A protein and the small-molecule ligand that binds it are described below.
Small molecule (SMILES): CCCCCCCCCC(=O)CC(=O)N[C@H]1CCOC1=O

Binding-site contacts:
Ligand atom O9 contacts residue LEU135 of chain 2.A at 3.8 Å.
Ligand atom C17 contacts residue TRP40 of chain 2.A at 3.7 Å (hydrophobic).
Ligand atom OAP contacts residue FE1 of chain 2.E at 2.1 Å.
Ligand atom O6 contacts residue HIS212 of chain 2.A at 3.1 Å (h-bond).
Ligand atom C2 contacts residue ASP234 of chain 2.A at 3.3 Å.
Ligand atom O6 contacts residue FE1 of chain 2.E at 3.5 Å.
Ligand atom OAP contacts residue TYR237 of chain 2.A at 3.3 Å.
Ligand atom C2 contacts residue CO1 of chain 2.D at 3.4 Å.
Ligand atom C5 contacts residue PHE62 of chain 2.A at 3.7 Å (hydrophobic).
Ligand atom C1 contacts residue ASP136 of chain 2.A at 3.8 Å.
Ligand atom O12 contacts residue HIS134 of chain 2.A at 3.7 Å.
Ligand atom C13 contacts residue ILE251 of chain 2.A at 3.3 Å (hydrophobic).
Ligand atom C5 contacts residue MET36 of chain 2.A at 3.8 Å (hydrophobic).
Ligand atom C4 contacts residue ASP136 of chain 2.A at 3.6 Å.
Ligand atom O9 contacts residue HIS134 of chain 2.A at 3.8 Å.
Ligand atom O6 contacts residue ASP234 of chain 2.A at 3.1 Å (salt-bridge).
Ligand atom OAP contacts residue HIS280 of chain 2.A at 3.2 Å (h-bond).
Ligand atom OAP contacts residue CO1 of chain 2.D at 3.8 Å.
Ligand atom O9 contacts residue ALA171 of chain 2.A at 3.5 Å.
Ligand atom C2 contacts residue FE1 of chain 2.E at 2.9 Å.
Ligand atom C1 contacts residue FE1 of chain 2.E at 3.8 Å.
Ligand atom C2 contacts residue TYR237 of chain 2.A at 3.3 Å (hydrophobic).
Ligand atom O6 contacts residue CO1 of chain 2.D at 2.5 Å.
Ligand atom C4 contacts residue PHE62 of chain 2.A at 3.7 Å (hydrophobic).
Ligand atom C4 contacts residue HIS280 of chain 2.A at 3.4 Å.
Ligand atom C13 contacts residue TRP40 of chain 2.A at 3.6 Å (hydrophobic).
Ligand atom OAP contacts residue ASP136 of chain 2.A at 3.1 Å (salt-bridge).
Ligand atom C5 contacts residue ASP136 of chain 2.A at 3.7 Å.
Ligand atom C5 contacts residue MET34 of chain 2.A at 3.9 Å (hydrophobic).
Ligand atom C20 contacts residue GLY170 of chain 2.A at 3.4 Å.
Ligand atom C4 contacts residue FE1 of chain 2.E at 3.2 Å.
Ligand atom C20 contacts residue GLU169 of chain 2.A at 3.9 Å.
Ligand atom C2 contacts residue ASP136 of chain 2.A at 3.6 Å.
Ligand atom C18 contacts residue MET100 of chain 2.A at 3.8 Å (hydrophobic).
Ligand atom C10 contacts residue PHE101 of chain 2.A at 3.5 Å (hydrophobic).
Ligand atom OAP contacts residue ASP234 of chain 2.A at 2.8 Å (salt-bridge).
Ligand atom N7 contacts residue TYR237 of chain 2.A at 3.9 Å.
Ligand atom C4 contacts residue TYR237 of chain 2.A at 3.6 Å (hydrophobic).
Ligand atom O6 contacts residue TYR237 of chain 2.A at 3.1 Å (h-bond).
Ligand atom O6 contacts residue HIS134 of chain 2.A at 3.4 Å (h-bond).

Sequence of chain 2.A:
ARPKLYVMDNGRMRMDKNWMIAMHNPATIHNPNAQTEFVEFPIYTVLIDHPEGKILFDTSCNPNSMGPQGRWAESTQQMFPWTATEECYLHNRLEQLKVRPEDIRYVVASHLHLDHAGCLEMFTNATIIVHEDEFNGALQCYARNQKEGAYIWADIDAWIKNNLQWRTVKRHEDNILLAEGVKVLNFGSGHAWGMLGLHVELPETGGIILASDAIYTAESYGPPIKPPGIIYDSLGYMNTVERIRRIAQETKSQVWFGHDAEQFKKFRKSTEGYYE